Sequence of chain 2.B:
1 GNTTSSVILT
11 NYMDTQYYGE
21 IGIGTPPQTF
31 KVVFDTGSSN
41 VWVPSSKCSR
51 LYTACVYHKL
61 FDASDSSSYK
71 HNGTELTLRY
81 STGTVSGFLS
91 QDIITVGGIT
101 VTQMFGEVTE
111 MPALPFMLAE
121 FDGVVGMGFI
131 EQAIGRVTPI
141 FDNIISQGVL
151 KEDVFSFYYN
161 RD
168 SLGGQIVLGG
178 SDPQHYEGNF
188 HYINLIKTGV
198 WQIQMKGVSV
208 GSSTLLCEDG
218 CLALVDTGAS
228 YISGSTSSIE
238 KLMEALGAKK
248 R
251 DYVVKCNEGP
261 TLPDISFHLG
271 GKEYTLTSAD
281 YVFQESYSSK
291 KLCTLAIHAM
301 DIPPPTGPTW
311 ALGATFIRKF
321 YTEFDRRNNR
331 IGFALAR

Binding-site contacts:
Ligand atom O34 contacts residue SER81 of chain 2.B at 3.3 Å (h-bond).
Ligand atom O34 contacts residue TYR80 of chain 2.B at 3.2 Å.
Ligand atom C16 contacts residue LEU118 of chain 2.B at 3.6 Å (hydrophobic).
Ligand atom C29 contacts residue ASP35 of chain 2.B at 3.4 Å.
Ligand atom O19 contacts residue GLY225 of chain 2.B at 3.4 Å (h-bond).
Ligand atom C16 contacts residue GLN16 of chain 2.B at 3.8 Å.
Ligand atom O2 contacts residue GLN16 of chain 2.B at 3.4 Å.
Ligand atom C29 contacts residue ASP223 of chain 2.B at 3.4 Å.
Ligand atom N28 contacts residue ASP35 of chain 2.B at 2.8 Å (salt-bridge).
Ligand atom C4 contacts residue THR15 of chain 2.B at 3.3 Å.
Ligand atom C6 contacts residue SER227 of chain 2.B at 3.8 Å.
Ligand atom C29 contacts residue GLY37 of chain 2.B at 3.6 Å.
Ligand atom C39 contacts residue LEU221 of chain 2.B at 3.5 Å (hydrophobic).
Ligand atom C27 contacts residue ASP223 of chain 2.B at 3.8 Å.
Ligand atom O2 contacts residue THR15 of chain 2.B at 3.6 Å (h-bond).
Ligand atom C27 contacts residue ASP35 of chain 2.B at 3.3 Å.
Ligand atom C1 contacts residue TYR17 of chain 2.B at 3.5 Å (hydrophobic).
Ligand atom C6 contacts residue GLY225 of chain 2.B at 3.6 Å.
Ligand atom C18 contacts residue GLY225 of chain 2.B at 3.6 Å.
Ligand atom C27 contacts residue GLY225 of chain 2.B at 3.4 Å.
Ligand atom C15 contacts residue LEU118 of chain 2.B at 3.6 Å (hydrophobic).
Ligand atom C24 contacts residue GLY225 of chain 2.B at 3.6 Å.
Ligand atom C32 contacts residue SER81 of chain 2.B at 3.5 Å.
Ligand atom O2 contacts residue TYR17 of chain 2.B at 2.9 Å (h-bond).
Ligand atom C16 contacts residue PRO115 of chain 2.B at 3.7 Å (hydrophobic).
Ligand atom C30 contacts residue ASP223 of chain 2.B at 3.7 Å.
Ligand atom N28 contacts residue ASP223 of chain 2.B at 2.8 Å (salt-bridge).
Ligand atom C37 contacts residue THR306 of chain 2.B at 3.8 Å.
Ligand atom C5 contacts residue GLY225 of chain 2.B at 3.5 Å.
Ligand atom C17 contacts residue PHE121 of chain 2.B at 3.7 Å (hydrophobic).
Ligand atom C1 contacts residue THR224 of chain 2.B at 3.4 Å.
Ligand atom C33 contacts residue SER81 of chain 2.B at 3.8 Å.
Ligand atom C3 contacts residue GLY225 of chain 2.B at 3.3 Å.
Ligand atom C10 contacts residue PRO115 of chain 2.B at 3.7 Å (hydrophobic).
Ligand atom C3 contacts residue VAL33 of chain 2.B at 3.7 Å (hydrophobic).
Ligand atom C16 contacts residue ALA119 of chain 2.B at 3.6 Å (hydrophobic).
Ligand atom O38 contacts residue THR306 of chain 2.B at 3.3 Å.
Ligand atom C15 contacts residue GLN16 of chain 2.B at 3.1 Å.
Ligand atom O38 contacts residue ILE302 of chain 2.B at 3.6 Å.
Ligand atom C4 contacts residue GLY225 of chain 2.B at 3.7 Å.

The protein below binds the small molecule below.
Small molecule (SMILES): COCCCCn1c(C(=O)N(CC(C)C)[C@@H]2CNC[C@H](C(=O)N3CCOCC3)C2)ccc1-c1ccccc1